Sequence of chain 1.A:
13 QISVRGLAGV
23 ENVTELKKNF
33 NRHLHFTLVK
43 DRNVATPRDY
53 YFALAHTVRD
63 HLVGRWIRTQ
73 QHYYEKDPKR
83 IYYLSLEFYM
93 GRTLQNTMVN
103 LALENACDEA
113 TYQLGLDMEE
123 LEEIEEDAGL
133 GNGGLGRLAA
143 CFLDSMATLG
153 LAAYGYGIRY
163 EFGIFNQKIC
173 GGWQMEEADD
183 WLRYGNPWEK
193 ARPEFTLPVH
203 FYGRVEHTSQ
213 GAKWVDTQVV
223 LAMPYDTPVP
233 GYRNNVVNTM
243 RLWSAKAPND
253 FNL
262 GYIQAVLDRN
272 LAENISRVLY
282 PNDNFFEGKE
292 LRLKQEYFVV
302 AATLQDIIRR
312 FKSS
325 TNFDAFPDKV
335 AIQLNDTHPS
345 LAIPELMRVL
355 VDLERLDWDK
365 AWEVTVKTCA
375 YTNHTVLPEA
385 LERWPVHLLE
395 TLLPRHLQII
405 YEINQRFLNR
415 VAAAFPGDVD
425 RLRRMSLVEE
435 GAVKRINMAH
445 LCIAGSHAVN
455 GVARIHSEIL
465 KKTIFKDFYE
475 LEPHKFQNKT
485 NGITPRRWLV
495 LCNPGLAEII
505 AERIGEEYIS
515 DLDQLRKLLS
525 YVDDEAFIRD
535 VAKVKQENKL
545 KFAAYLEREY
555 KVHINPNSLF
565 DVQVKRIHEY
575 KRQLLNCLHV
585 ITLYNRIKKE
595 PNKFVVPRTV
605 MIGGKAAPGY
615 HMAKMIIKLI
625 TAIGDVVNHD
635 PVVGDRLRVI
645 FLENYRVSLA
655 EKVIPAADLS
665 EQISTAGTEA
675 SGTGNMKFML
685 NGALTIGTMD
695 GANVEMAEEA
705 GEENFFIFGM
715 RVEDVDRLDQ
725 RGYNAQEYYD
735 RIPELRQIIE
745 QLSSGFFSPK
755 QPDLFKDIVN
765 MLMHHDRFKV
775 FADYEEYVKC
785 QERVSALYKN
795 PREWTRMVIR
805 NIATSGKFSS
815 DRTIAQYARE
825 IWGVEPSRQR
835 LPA

The protein below binds the small molecule below.
Small molecule (SMILES): O=C(O)c1ccc(-c2nnc([C@@H]3O[C@H](CO)[C@@H](O)[C@H](O)[C@H]3O)[nH]2)cc1

Binding-site contacts:
Ligand atom C10 contacts residue ASN283 of chain 1.A at 3.5 Å.
Ligand atom O4' contacts residue SER675 of chain 1.A at 3.6 Å.
Ligand atom C6' contacts residue HIS378 of chain 1.A at 3.5 Å.
Ligand atom C1 contacts residue ASN285 of chain 1.A at 3.5 Å.
Ligand atom O2' contacts residue TYR574 of chain 1.A at 3.0 Å (h-bond).
Ligand atom C6' contacts residue ASN485 of chain 1.A at 3.3 Å.
Ligand atom C4' contacts residue GLY676 of chain 1.A at 3.8 Å.
Ligand atom C5' contacts residue LEU137 of chain 1.A at 3.8 Å (hydrophobic).
Ligand atom O2' contacts residue ASN285 of chain 1.A at 3.0 Å (h-bond).
Ligand atom N3 contacts residue ASN285 of chain 1.A at 3.6 Å (h-bond).
Ligand atom O6' contacts residue HIS378 of chain 1.A at 2.7 Å (h-bond).
Ligand atom O14 contacts residue ARG293 of chain 1.A at 3.8 Å.
Ligand atom N5 contacts residue ASN285 of chain 1.A at 3.4 Å (h-bond).
Ligand atom O3' contacts residue SER675 of chain 1.A at 3.0 Å (h-bond).
Ligand atom N3 contacts residue HIS378 of chain 1.A at 3.7 Å.
Ligand atom O3' contacts residue GLU673 of chain 1.A at 2.8 Å (salt-bridge).
Ligand atom C6 contacts residue ASN285 of chain 1.A at 3.5 Å.
Ligand atom O6' contacts residue ASN485 of chain 1.A at 2.8 Å (h-bond).
Ligand atom C2' contacts residue HIS378 of chain 1.A at 3.6 Å.
Ligand atom C8 contacts residue HIS342 of chain 1.A at 3.6 Å.
Ligand atom C3' contacts residue GLU673 of chain 1.A at 3.3 Å.
Ligand atom O3' contacts residue ALA674 of chain 1.A at 3.3 Å (h-bond).
Ligand atom O14 contacts residue ASN283 of chain 1.A at 3.4 Å (h-bond).
Ligand atom O13 contacts residue PHE286 of chain 1.A at 3.5 Å (h-bond).
Ligand atom N2 contacts residue ASN285 of chain 1.A at 3.6 Å (h-bond).
Ligand atom N5 contacts residue LEU137 of chain 1.A at 3.7 Å.
Ligand atom N3 contacts residue THR379 of chain 1.A at 3.8 Å.
Ligand atom O5' contacts residue HIS378 of chain 1.A at 3.7 Å.
Ligand atom O3' contacts residue GLY676 of chain 1.A at 3.1 Å (h-bond).
Ligand atom O4' contacts residue GLY676 of chain 1.A at 2.9 Å (h-bond).
Ligand atom O2' contacts residue GLU673 of chain 1.A at 3.2 Å (salt-bridge).
Ligand atom O5' contacts residue LEU137 of chain 1.A at 3.7 Å.
Ligand atom C9 contacts residue HIS342 of chain 1.A at 3.7 Å.
Ligand atom O4' contacts residue ASN485 of chain 1.A at 3.5 Å (h-bond).
Ligand atom N2 contacts residue HIS378 of chain 1.A at 2.8 Å (h-bond).
Ligand atom C11 contacts residue ASN285 of chain 1.A at 3.6 Å.
Ligand atom O13 contacts residue HIS342 of chain 1.A at 3.7 Å.
Ligand atom C4 contacts residue ASN285 of chain 1.A at 3.5 Å.
Ligand atom C7 contacts residue ASN285 of chain 1.A at 3.7 Å.
Ligand atom C12 contacts residue HIS342 of chain 1.A at 3.8 Å.